This protein binds this small molecule.
Small molecule (SMILES): CC(=O)N[C@@H]1[C@@H](O)[C@H](O)[C@@H](CO)O[C@H]1O

Sequence of chain 1.B:
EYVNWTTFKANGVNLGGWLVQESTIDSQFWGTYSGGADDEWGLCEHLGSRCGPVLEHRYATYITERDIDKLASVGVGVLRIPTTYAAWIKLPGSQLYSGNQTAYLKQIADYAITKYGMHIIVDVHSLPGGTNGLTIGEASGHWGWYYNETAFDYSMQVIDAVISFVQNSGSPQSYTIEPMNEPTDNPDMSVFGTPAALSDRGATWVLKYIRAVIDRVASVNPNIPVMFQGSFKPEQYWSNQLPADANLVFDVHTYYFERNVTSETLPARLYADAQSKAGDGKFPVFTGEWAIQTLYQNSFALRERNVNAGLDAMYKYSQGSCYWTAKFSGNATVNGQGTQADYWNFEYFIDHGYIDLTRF

Binding-site contacts:
Ligand atom C3 contacts residue ASN13 of chain 1.B at 3.8 Å.
Ligand atom C8 contacts residue PRO231 of chain 1.B at 4.3 Å (hydrophobic).
Ligand atom O5 contacts residue THR15 of chain 1.B at 3.5 Å (h-bond).
Ligand atom O7 contacts residue ASN13 of chain 1.B at 4.4 Å.
Ligand atom O5 contacts residue ASN13 of chain 1.B at 2.4 Å (h-bond).
Ligand atom O6 contacts residue THR15 of chain 1.B at 4.2 Å.
Ligand atom N2 contacts residue ASN13 of chain 1.B at 2.9 Å (h-bond).
Ligand atom C6 contacts residue THR15 of chain 1.B at 4.3 Å.
Ligand atom C5 contacts residue ASN13 of chain 1.B at 3.7 Å.
Ligand atom C1 contacts residue ASN13 of chain 1.B at 1.4 Å.
Ligand atom C8 contacts residue ASN256 of chain 1.B at 3.6 Å.
Ligand atom C7 contacts residue ASN13 of chain 1.B at 3.9 Å.
Ligand atom C8 contacts residue ASN232 of chain 1.B at 4.0 Å.
Ligand atom C2 contacts residue ASN13 of chain 1.B at 2.5 Å.
Ligand atom C5 contacts residue THR15 of chain 1.B at 4.2 Å.
Ligand atom C4 contacts residue ASN13 of chain 1.B at 4.3 Å.
Ligand atom C1 contacts residue THR15 of chain 1.B at 4.0 Å.